Sequence of chain 1.B:
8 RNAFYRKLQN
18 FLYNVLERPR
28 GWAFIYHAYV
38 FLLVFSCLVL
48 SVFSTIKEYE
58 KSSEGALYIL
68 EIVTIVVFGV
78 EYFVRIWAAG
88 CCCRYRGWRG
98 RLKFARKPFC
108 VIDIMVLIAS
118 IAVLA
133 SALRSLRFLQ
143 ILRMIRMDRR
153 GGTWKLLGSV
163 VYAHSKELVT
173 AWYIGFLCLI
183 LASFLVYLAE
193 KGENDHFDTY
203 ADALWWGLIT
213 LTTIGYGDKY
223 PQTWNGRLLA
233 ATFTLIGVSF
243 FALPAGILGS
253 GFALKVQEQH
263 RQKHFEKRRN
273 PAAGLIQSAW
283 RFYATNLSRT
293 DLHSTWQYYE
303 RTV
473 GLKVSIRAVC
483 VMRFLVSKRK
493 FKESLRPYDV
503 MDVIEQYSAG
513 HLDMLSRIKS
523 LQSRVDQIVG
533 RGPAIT

Binding-site contacts:
Ligand atom C01 contacts residue PHE243 of chain 1.A at 3.8 Å (hydrophobic).
Ligand atom O10 contacts residue TRP174 of chain 1.A at 3.1 Å (h-bond).
Ligand atom C18 contacts residue TRP174 of chain 1.A at 3.5 Å (hydrophobic).
Ligand atom C16 contacts residue TRP174 of chain 1.A at 4.0 Å (hydrophobic).
Ligand atom C02 contacts residue SER241 of chain 1.B at 4.0 Å.
Ligand atom C07 contacts residue TRP174 of chain 1.A at 3.8 Å (hydrophobic).
Ligand atom C02 contacts residue TRP174 of chain 1.A at 4.0 Å (hydrophobic).
Ligand atom C15 contacts residue PHE243 of chain 1.A at 3.5 Å (hydrophobic).
Ligand atom C17 contacts residue PHE243 of chain 1.A at 4.0 Å (hydrophobic).
Ligand atom C17 contacts residue ALA173 of chain 1.A at 3.1 Å (hydrophobic).
Ligand atom C16 contacts residue GLY177 of chain 1.A at 3.6 Å.
Ligand atom C23 contacts residue PHE178 of chain 1.A at 3.5 Å (hydrophobic).
Ligand atom C19 contacts residue PHE178 of chain 1.A at 4.0 Å (hydrophobic).
Ligand atom C21 contacts residue PHE178 of chain 1.A at 4.0 Å (hydrophobic).
Ligand atom C04 contacts residue TRP174 of chain 1.A at 3.5 Å (hydrophobic).
Ligand atom C03 contacts residue TRP174 of chain 1.A at 3.8 Å (hydrophobic).
Ligand atom C02 contacts residue PRO246 of chain 1.A at 4.0 Å (hydrophobic).
Ligand atom C16 contacts residue ALA173 of chain 1.A at 3.8 Å (hydrophobic).
Ligand atom N14 contacts residue TRP174 of chain 1.A at 3.8 Å.
Ligand atom C22 contacts residue PHE178 of chain 1.A at 3.6 Å (hydrophobic).
Ligand atom C05 contacts residue TRP174 of chain 1.A at 3.6 Å (hydrophobic).
Ligand atom N08 contacts residue SER241 of chain 1.B at 3.1 Å (h-bond).
Ligand atom C07 contacts residue LEU237 of chain 1.B at 4.0 Å (hydrophobic).
Ligand atom C17 contacts residue TRP174 of chain 1.A at 3.9 Å (hydrophobic).
Ligand atom C15 contacts residue PHE178 of chain 1.A at 4.0 Å (hydrophobic).
Ligand atom C24 contacts residue PHE178 of chain 1.A at 3.7 Å (hydrophobic).
Ligand atom C07 contacts residue SER241 of chain 1.B at 4.0 Å.
Ligand atom C01 contacts residue PRO246 of chain 1.A at 3.4 Å (hydrophobic).
Ligand atom N08 contacts residue ILE238 of chain 1.B at 3.9 Å.
Ligand atom F25 contacts residue PHE178 of chain 1.A at 4.0 Å.
Ligand atom O11 contacts residue SER241 of chain 1.B at 2.6 Å (h-bond).
Ligand atom C06 contacts residue TRP174 of chain 1.A at 3.7 Å (hydrophobic).
Ligand atom N08 contacts residue LEU237 of chain 1.B at 3.6 Å.
Ligand atom C12 contacts residue SER241 of chain 1.B at 3.4 Å.
Ligand atom C16 contacts residue PHE243 of chain 1.A at 3.9 Å (hydrophobic).
Ligand atom C01 contacts residue SER241 of chain 1.B at 3.0 Å.
Ligand atom C12 contacts residue LEU250 of chain 1.A at 3.3 Å (hydrophobic).
Ligand atom C17 contacts residue GLY177 of chain 1.A at 3.5 Å.
Ligand atom C17 contacts residue PHE242 of chain 1.A at 3.1 Å (hydrophobic).
Ligand atom C09 contacts residue SER241 of chain 1.B at 3.1 Å.

Sequence of chain 1.A:
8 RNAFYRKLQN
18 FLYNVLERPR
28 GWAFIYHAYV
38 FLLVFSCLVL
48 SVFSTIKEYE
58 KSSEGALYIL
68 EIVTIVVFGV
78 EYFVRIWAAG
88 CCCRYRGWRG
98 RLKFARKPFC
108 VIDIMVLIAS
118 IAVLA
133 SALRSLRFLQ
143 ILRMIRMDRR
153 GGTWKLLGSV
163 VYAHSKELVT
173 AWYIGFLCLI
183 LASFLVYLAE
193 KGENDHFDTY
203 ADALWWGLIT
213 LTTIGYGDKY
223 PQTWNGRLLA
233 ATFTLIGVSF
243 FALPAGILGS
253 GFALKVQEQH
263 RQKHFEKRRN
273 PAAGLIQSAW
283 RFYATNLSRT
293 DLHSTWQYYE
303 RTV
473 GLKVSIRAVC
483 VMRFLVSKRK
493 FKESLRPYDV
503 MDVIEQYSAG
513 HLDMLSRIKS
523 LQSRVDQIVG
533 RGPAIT

Sequence of chain 1.F:
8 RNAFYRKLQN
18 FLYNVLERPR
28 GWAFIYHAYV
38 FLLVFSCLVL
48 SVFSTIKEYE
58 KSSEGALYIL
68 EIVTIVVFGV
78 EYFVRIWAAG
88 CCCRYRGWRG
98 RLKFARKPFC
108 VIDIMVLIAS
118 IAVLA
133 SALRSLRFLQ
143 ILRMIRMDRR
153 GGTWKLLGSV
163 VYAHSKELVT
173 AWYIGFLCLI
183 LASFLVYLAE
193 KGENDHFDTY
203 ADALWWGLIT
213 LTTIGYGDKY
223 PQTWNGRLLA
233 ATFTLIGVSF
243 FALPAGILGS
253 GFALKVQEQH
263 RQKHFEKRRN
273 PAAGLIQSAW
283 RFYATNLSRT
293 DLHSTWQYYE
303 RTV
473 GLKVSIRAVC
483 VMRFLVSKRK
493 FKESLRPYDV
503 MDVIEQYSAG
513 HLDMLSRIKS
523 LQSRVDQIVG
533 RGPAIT

This small molecule binds to this protein.
Small molecule (SMILES): C#CCN(Cc1ccc(F)cc1)c1cc(C)c(NC(=O)OC)c(C)c1